Sequence of chain 1.B:
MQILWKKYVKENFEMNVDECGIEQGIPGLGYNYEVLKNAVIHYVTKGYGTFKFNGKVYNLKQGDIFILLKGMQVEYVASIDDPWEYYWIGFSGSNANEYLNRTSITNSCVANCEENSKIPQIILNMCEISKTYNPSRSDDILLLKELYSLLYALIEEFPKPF

Binding-site contacts:
Ligand atom O5 contacts residue TYR76 of chain 1.B at 3.4 Å (h-bond).
Ligand atom O3 contacts residue TYR31 of chain 1.B at 3.8 Å.
Ligand atom C5 contacts residue TRP88 of chain 1.B at 3.8 Å (hydrophobic).
Ligand atom O2 contacts residue TYR31 of chain 1.B at 2.9 Å.
Ligand atom C6 contacts residue TRP88 of chain 1.B at 3.6 Å (hydrophobic).
Ligand atom C1 contacts residue TYR33 of chain 1.B at 3.8 Å (hydrophobic).
Ligand atom C3 contacts residue TRP88 of chain 1.B at 3.8 Å (hydrophobic).
Ligand atom C3 contacts residue TYR33 of chain 1.B at 3.7 Å (hydrophobic).
Ligand atom O4 contacts residue TYR33 of chain 1.B at 3.8 Å.
Ligand atom O4 contacts residue TYR86 of chain 1.B at 3.6 Å.
Ligand atom C2 contacts residue TYR76 of chain 1.B at 3.7 Å (hydrophobic).
Ligand atom C1 contacts residue TYR76 of chain 1.B at 3.9 Å (hydrophobic).
Ligand atom O6 contacts residue VAL40 of chain 1.B at 4.0 Å.
Ligand atom C5 contacts residue TYR33 of chain 1.B at 3.9 Å (hydrophobic).
Ligand atom O6 contacts residue LYS37 of chain 1.B at 4.0 Å.
Ligand atom O3 contacts residue TRP88 of chain 1.B at 3.9 Å.
Ligand atom C6 contacts residue HIS42 of chain 1.B at 3.9 Å.
Ligand atom O4 contacts residue HIS42 of chain 1.B at 2.8 Å (h-bond).
Ligand atom O2 contacts residue LYS37 of chain 1.B at 3.9 Å.
Ligand atom C6 contacts residue TYR31 of chain 1.B at 4.0 Å (hydrophobic).
Ligand atom C3 contacts residue TYR86 of chain 1.B at 3.9 Å (hydrophobic).
Ligand atom C6 contacts residue VAL40 of chain 1.B at 3.7 Å (hydrophobic).
Ligand atom O4 contacts residue TYR76 of chain 1.B at 2.8 Å (h-bond).
Ligand atom O1 contacts residue LYS37 of chain 1.B at 3.7 Å.
Ligand atom O2 contacts residue GLU23 of chain 1.B at 3.6 Å (salt-bridge).
Ligand atom O3 contacts residue TRP5 of chain 1.B at 4.0 Å.
Ligand atom C2 contacts residue TYR31 of chain 1.B at 3.9 Å (hydrophobic).
Ligand atom C3 contacts residue GLU23 of chain 1.B at 3.5 Å.
Ligand atom C4 contacts residue TYR76 of chain 1.B at 3.8 Å (hydrophobic).
Ligand atom C4 contacts residue TRP88 of chain 1.B at 3.8 Å (hydrophobic).
Ligand atom C4 contacts residue HIS42 of chain 1.B at 3.8 Å.
Ligand atom O3 contacts residue TYR86 of chain 1.B at 2.7 Å (h-bond).
Ligand atom O2 contacts residue GLN2 of chain 1.B at 3.9 Å.
Ligand atom O6 contacts residue GLU19 of chain 1.B at 3.0 Å (salt-bridge).
Ligand atom O5 contacts residue TYR33 of chain 1.B at 3.5 Å (h-bond).
Ligand atom C5 contacts residue TYR76 of chain 1.B at 4.0 Å (hydrophobic).
Ligand atom O3 contacts residue GLU23 of chain 1.B at 2.6 Å (salt-bridge).
Ligand atom C6 contacts residue GLU19 of chain 1.B at 3.7 Å.
Ligand atom O3 contacts residue LYS37 of chain 1.B at 3.2 Å (salt-bridge).
Ligand atom O4 contacts residue TYR76 of chain 1.B at 3.9 Å.

A small-molecule ligand and the protein it binds are described below.
Small molecule (SMILES): OC[C@H]1O[C@@H](O[C@@H]2[C@@H](CO)O[C@](O)(CO)[C@H]2O)[C@H](O)[C@@H](O)[C@H]1O